This protein binds this small molecule.
Small molecule (SMILES): CC(=O)N[C@@H]1[C@@H](O)[C@H](O)[C@@H](CO)O[C@H]1O

Sequence of chain 1.B:
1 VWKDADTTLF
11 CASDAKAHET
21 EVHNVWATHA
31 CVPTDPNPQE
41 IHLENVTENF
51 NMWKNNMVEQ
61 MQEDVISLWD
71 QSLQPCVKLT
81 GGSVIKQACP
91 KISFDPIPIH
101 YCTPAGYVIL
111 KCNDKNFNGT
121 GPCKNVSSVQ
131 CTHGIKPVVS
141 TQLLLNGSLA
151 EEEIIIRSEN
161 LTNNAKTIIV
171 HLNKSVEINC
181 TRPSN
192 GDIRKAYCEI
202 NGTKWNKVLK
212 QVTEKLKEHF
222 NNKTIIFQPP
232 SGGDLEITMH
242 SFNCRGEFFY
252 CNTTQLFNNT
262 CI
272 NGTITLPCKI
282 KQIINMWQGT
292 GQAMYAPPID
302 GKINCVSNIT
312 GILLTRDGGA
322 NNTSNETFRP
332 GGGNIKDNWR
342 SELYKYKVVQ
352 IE

Binding-site contacts:
Ligand atom C4 contacts residue ASN202 of chain 1.B at 4.2 Å.
Ligand atom N2 contacts residue ASN202 of chain 1.B at 2.9 Å (h-bond).
Ligand atom C5 contacts residue ASN202 of chain 1.B at 3.6 Å.
Ligand atom O5 contacts residue THR204 of chain 1.B at 4.2 Å.
Ligand atom O6 contacts residue THR204 of chain 1.B at 4.2 Å.
Ligand atom C7 contacts residue ASN202 of chain 1.B at 3.6 Å.
Ligand atom O5 contacts residue ASN202 of chain 1.B at 2.4 Å (h-bond).
Ligand atom O5 contacts residue LYS205 of chain 1.B at 4.0 Å.
Ligand atom C6 contacts residue LYS205 of chain 1.B at 4.5 Å.
Ligand atom C2 contacts residue ASN202 of chain 1.B at 2.5 Å.
Ligand atom C1 contacts residue ASN202 of chain 1.B at 1.4 Å.
Ligand atom C6 contacts residue THR204 of chain 1.B at 3.9 Å.
Ligand atom O7 contacts residue ASN202 of chain 1.B at 4.5 Å.
Ligand atom C8 contacts residue ASN202 of chain 1.B at 4.0 Å.
Ligand atom C5 contacts residue THR204 of chain 1.B at 4.0 Å.
Ligand atom C3 contacts residue ASN202 of chain 1.B at 3.8 Å.